Binding-site contacts:
Ligand atom O7 contacts residue LEU58 of chain 1.E at 4.2 Å.
Ligand atom C4 contacts residue ASN59 of chain 1.E at 4.2 Å.
Ligand atom C2 contacts residue ASN59 of chain 1.E at 2.5 Å.
Ligand atom C8 contacts residue ASN59 of chain 1.E at 3.9 Å.
Ligand atom C7 contacts residue ASN59 of chain 1.E at 3.6 Å.
Ligand atom C1 contacts residue ASN59 of chain 1.E at 1.4 Å.
Ligand atom N2 contacts residue ASN59 of chain 1.E at 2.9 Å (h-bond).
Ligand atom C5 contacts residue ASN59 of chain 1.E at 3.7 Å.
Ligand atom C3 contacts residue ASN59 of chain 1.E at 3.8 Å.
Ligand atom O5 contacts residue ASN59 of chain 1.E at 2.3 Å (h-bond).

Sequence of chain 1.E:
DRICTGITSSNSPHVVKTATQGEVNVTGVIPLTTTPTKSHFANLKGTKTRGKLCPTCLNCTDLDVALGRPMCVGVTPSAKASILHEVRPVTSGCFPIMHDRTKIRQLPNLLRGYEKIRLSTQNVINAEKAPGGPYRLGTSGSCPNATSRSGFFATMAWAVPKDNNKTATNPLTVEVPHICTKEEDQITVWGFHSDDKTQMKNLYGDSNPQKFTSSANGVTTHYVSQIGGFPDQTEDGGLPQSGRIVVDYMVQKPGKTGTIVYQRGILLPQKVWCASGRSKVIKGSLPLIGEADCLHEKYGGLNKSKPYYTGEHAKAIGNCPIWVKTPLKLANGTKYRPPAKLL

A protein and the small-molecule ligand that binds it are described below.
Small molecule (SMILES): CC(=O)N[C@@H]1[C@@H](O)[C@H](O)[C@@H](CO)O[C@H]1O